Binding-site contacts:
Ligand atom C10 contacts residue LEU42 of chain 1.E at 3.5 Å (hydrophobic).
Ligand atom C19 contacts residue ASN90 of chain 1.E at 4.0 Å.
Ligand atom C18 contacts residue VAL96 of chain 1.E at 3.9 Å (hydrophobic).
Ligand atom C17 contacts residue VAL96 of chain 1.E at 3.9 Å (hydrophobic).
Ligand atom C22 contacts residue PRO32 of chain 1.E at 3.4 Å (hydrophobic).
Ligand atom N2 contacts residue VAL96 of chain 1.E at 4.1 Å.
Ligand atom C13 contacts residue PRO32 of chain 1.E at 3.7 Å (hydrophobic).
Ligand atom C15 contacts residue LEU42 of chain 1.E at 3.9 Å (hydrophobic).
Ligand atom C17 contacts residue LEU42 of chain 1.E at 3.7 Å (hydrophobic).
Ligand atom C19 contacts residue VAL96 of chain 1.E at 4.2 Å (hydrophobic).
Ligand atom N3 contacts residue ILE44 of chain 1.E at 4.0 Å.
Ligand atom C22 contacts residue VAL37 of chain 1.E at 3.8 Å (hydrophobic).
Ligand atom C25 contacts residue PHE33 of chain 1.E at 4.0 Å (hydrophobic).
Ligand atom C5 contacts residue LEU42 of chain 1.E at 3.9 Å (hydrophobic).
Ligand atom C22 contacts residue LEU42 of chain 1.E at 4.2 Å (hydrophobic).
Ligand atom N3 contacts residue VAL96 of chain 1.E at 4.0 Å.
Ligand atom N2 contacts residue LEU42 of chain 1.E at 4.2 Å.
Ligand atom C23 contacts residue VAL37 of chain 1.E at 3.6 Å (hydrophobic).
Ligand atom C14 contacts residue PRO32 of chain 1.E at 4.0 Å (hydrophobic).
Ligand atom C24 contacts residue ASN90 of chain 1.E at 3.7 Å.
Ligand atom C16 contacts residue LEU42 of chain 1.E at 3.5 Å (hydrophobic).
Ligand atom C24 contacts residue ILE44 of chain 1.E at 4.1 Å (hydrophobic).
Ligand atom N2 contacts residue PRO32 of chain 1.E at 3.3 Å (h-bond).
Ligand atom C21 contacts residue LEU42 of chain 1.E at 3.8 Å (hydrophobic).
Ligand atom C23 contacts residue LEU42 of chain 1.E at 4.0 Å (hydrophobic).
Ligand atom O2 contacts residue ASN90 of chain 1.E at 2.9 Å (h-bond).
Ligand atom C24 contacts residue TYR47 of chain 1.E at 4.1 Å (hydrophobic).
Ligand atom O1 contacts residue LEU42 of chain 1.E at 4.0 Å.
Ligand atom N3 contacts residue ASN90 of chain 1.E at 3.0 Å (h-bond).
Ligand atom O2 contacts residue TYR47 of chain 1.E at 3.6 Å.
Ligand atom C18 contacts residue ASN90 of chain 1.E at 3.9 Å.
Ligand atom C13 contacts residue LEU31 of chain 1.E at 4.0 Å (hydrophobic).
Ligand atom C15 contacts residue PRO32 of chain 1.E at 3.9 Å (hydrophobic).
Ligand atom C18 contacts residue ILE44 of chain 1.E at 4.2 Å (hydrophobic).
Ligand atom C16 contacts residue VAL96 of chain 1.E at 4.2 Å (hydrophobic).
Ligand atom C25 contacts residue PRO32 of chain 1.E at 3.2 Å (hydrophobic).
Ligand atom C18 contacts residue LEU42 of chain 1.E at 4.1 Å (hydrophobic).
Ligand atom C19 contacts residue ILE44 of chain 1.E at 4.1 Å (hydrophobic).
Ligand atom C23 contacts residue ILE44 of chain 1.E at 4.0 Å (hydrophobic).
Ligand atom O2 contacts residue TYR89 of chain 1.E at 4.1 Å.

Sequence of chain 1.E:
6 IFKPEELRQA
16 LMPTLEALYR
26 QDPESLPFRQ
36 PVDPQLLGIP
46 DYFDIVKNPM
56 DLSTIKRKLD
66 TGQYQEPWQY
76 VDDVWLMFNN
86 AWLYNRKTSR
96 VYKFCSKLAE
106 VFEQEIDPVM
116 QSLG

A protein and the small-molecule ligand that binds it are described below.
Small molecule (SMILES): COc1ccc2c(c1)N(CCC/C=C/c1cccc3c1N[C@H](C)CC(=O)N3)CCC2